The small molecule below binds the protein below.
Small molecule (SMILES): CC(C)C[C@H](NC(=O)[C@H](CCC(=O)O)NC(=O)[C@H](CS)NC(=O)[C@H](CC1=CN=C2CC=CC=C12)NC(=O)[C@H](CCCN=C(N)N)NC(=O)[C@@H](N)CC(=O)O)C(=O)N[C@@H](C)C(=O)N[C@@H](C)C(=O)N[C@@H](CC1=CN=C2CC=CC=C12)C(=O)N[C@H](C(=O)N[C@@H](CS)C(=O)N[C@@H](CC(=O)O)C(=O)N[C@H](C=O)[C@@H](C)O)[C@@H](C)O

Binding-site contacts:
Ligand atom CG contacts residue VAL303 of chain 1.D at 3.5 Å (hydrophobic).
Ligand atom O contacts residue WHL1 of chain 1.L at 3.0 Å (h-bond).
Ligand atom CZ2 contacts residue LEU316 of chain 1.D at 3.6 Å (hydrophobic).
Ligand atom CZ3 contacts residue LEU316 of chain 1.D at 3.8 Å (hydrophobic).
Ligand atom CB contacts residue LEU316 of chain 1.D at 3.6 Å (hydrophobic).
Ligand atom OG1 contacts residue PHE345 of chain 1.D at 3.2 Å (h-bond).
Ligand atom CB contacts residue WHL1 of chain 1.L at 3.2 Å.
Ligand atom CH2 contacts residue THR347 of chain 1.D at 3.8 Å.
Ligand atom CH2 contacts residue LEU316 of chain 1.D at 3.8 Å (hydrophobic).
Ligand atom C contacts residue WHL1 of chain 1.L at 3.6 Å.
Ligand atom CG2 contacts residue LYS320 of chain 1.D at 3.8 Å.
Ligand atom CB contacts residue WHL1 of chain 1.L at 3.1 Å.
Ligand atom CA contacts residue WHL1 of chain 1.L at 3.0 Å.
Ligand atom CB contacts residue MET312 of chain 1.D at 3.4 Å (hydrophobic).
Ligand atom CG2 contacts residue PHE345 of chain 1.D at 3.6 Å (hydrophobic).
Ligand atom CZ3 contacts residue PHE345 of chain 1.D at 3.4 Å (hydrophobic).
Ligand atom NE contacts residue MET312 of chain 1.D at 3.3 Å.
Ligand atom CG2 contacts residue GLU346 of chain 1.D at 3.7 Å.
Ligand atom CZ contacts residue MET312 of chain 1.D at 3.5 Å (hydrophobic).
Ligand atom SG contacts residue WHL1 of chain 1.L at 1.9 Å.
Ligand atom CG contacts residue ARG313 of chain 1.D at 3.7 Å.
Ligand atom CZ2 contacts residue LYS320 of chain 1.D at 3.7 Å.
Ligand atom NH2 contacts residue ILE302 of chain 1.D at 3.0 Å (h-bond).
Ligand atom NH2 contacts residue MET312 of chain 1.D at 3.1 Å.
Ligand atom CG contacts residue LEU316 of chain 1.D at 3.6 Å (hydrophobic).
Ligand atom NE1 contacts residue ASP317 of chain 1.D at 3.4 Å (salt-bridge).
Ligand atom CD1 contacts residue ARG313 of chain 1.D at 3.1 Å.
Ligand atom NH2 contacts residue PRO306 of chain 1.D at 3.1 Å.
Ligand atom N contacts residue WHL1 of chain 1.L at 3.6 Å (h-bond).
Ligand atom CD2 contacts residue LEU316 of chain 1.D at 3.4 Å (hydrophobic).
Ligand atom O contacts residue WHL1 of chain 1.L at 3.8 Å.
Ligand atom CZ contacts residue PRO306 of chain 1.D at 3.7 Å (hydrophobic).
Ligand atom CB contacts residue VAL303 of chain 1.D at 3.2 Å (hydrophobic).
Ligand atom CH2 contacts residue PHE345 of chain 1.D at 3.3 Å (hydrophobic).
Ligand atom OD2 contacts residue ARG313 of chain 1.D at 2.8 Å (salt-bridge).
Ligand atom CE2 contacts residue LEU316 of chain 1.D at 3.4 Å (hydrophobic).
Ligand atom CE3 contacts residue LEU316 of chain 1.D at 3.6 Å (hydrophobic).
Ligand atom CB contacts residue ARG313 of chain 1.D at 3.7 Å.
Ligand atom CA contacts residue ARG313 of chain 1.D at 3.7 Å.
Ligand atom NH1 contacts residue PRO306 of chain 1.D at 3.0 Å.

Sequence of chain 1.D:
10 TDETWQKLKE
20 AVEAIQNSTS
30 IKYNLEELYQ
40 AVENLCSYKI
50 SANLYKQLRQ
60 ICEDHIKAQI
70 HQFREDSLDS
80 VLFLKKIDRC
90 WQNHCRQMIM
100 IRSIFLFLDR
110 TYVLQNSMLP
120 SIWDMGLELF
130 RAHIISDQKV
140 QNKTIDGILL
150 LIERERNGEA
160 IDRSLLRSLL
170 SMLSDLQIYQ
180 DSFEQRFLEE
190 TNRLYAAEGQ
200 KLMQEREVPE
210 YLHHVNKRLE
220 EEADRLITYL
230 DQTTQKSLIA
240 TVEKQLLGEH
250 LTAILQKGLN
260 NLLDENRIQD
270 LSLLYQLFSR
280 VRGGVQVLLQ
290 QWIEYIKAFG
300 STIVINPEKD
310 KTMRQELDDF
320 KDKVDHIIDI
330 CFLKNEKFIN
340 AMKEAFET